Sequence of chain 1.A:
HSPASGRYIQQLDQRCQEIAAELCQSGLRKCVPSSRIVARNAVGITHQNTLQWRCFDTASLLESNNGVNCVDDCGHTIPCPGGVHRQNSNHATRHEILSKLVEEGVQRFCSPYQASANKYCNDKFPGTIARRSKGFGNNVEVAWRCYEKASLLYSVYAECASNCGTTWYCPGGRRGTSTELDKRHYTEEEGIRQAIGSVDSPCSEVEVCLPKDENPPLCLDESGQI

Binding-site contacts:
Ligand atom C1 contacts residue TYR203 of chain 1.A at 4.4 Å (hydrophobic).
Ligand atom C4 contacts residue LYS200 of chain 1.A at 3.3 Å.
Ligand atom C10 contacts residue LYS200 of chain 1.A at 3.3 Å.
Ligand atom O8 contacts residue THR204 of chain 1.A at 4.3 Å.
Ligand atom C6 contacts residue TYR203 of chain 1.A at 4.2 Å (hydrophobic).
Ligand atom O10 contacts residue TYR203 of chain 1.A at 3.7 Å.
Ligand atom C9 contacts residue TYR203 of chain 1.A at 4.1 Å (hydrophobic).
Ligand atom C5 contacts residue HIS202 of chain 1.A at 3.4 Å.
Ligand atom C5 contacts residue LYS200 of chain 1.A at 3.9 Å.
Ligand atom N5 contacts residue TYR203 of chain 1.A at 4.0 Å.
Ligand atom C4 contacts residue HIS202 of chain 1.A at 3.4 Å.
Ligand atom O1B contacts residue HIS202 of chain 1.A at 4.2 Å.
Ligand atom C1 contacts residue THR204 of chain 1.A at 3.5 Å.
Ligand atom O10 contacts residue ARG201 of chain 1.A at 3.7 Å.
Ligand atom C7 contacts residue HIS202 of chain 1.A at 4.2 Å.
Ligand atom C11 contacts residue LYS200 of chain 1.A at 4.0 Å.
Ligand atom O1A contacts residue THR204 of chain 1.A at 2.7 Å (h-bond).
Ligand atom C8 contacts residue TYR203 of chain 1.A at 4.1 Å (hydrophobic).
Ligand atom C6 contacts residue HIS202 of chain 1.A at 3.4 Å.
Ligand atom O4 contacts residue HIS202 of chain 1.A at 4.0 Å.
Ligand atom O6 contacts residue THR204 of chain 1.A at 3.8 Å.
Ligand atom N5 contacts residue LYS200 of chain 1.A at 3.2 Å (salt-bridge).
Ligand atom C10 contacts residue HIS202 of chain 1.A at 3.8 Å.
Ligand atom O4 contacts residue LYS200 of chain 1.A at 2.6 Å (salt-bridge).
Ligand atom O1A contacts residue HIS202 of chain 1.A at 3.2 Å (h-bond).
Ligand atom N5 contacts residue HIS202 of chain 1.A at 2.7 Å (h-bond).
Ligand atom O1B contacts residue TYR203 of chain 1.A at 3.6 Å.
Ligand atom O10 contacts residue HIS202 of chain 1.A at 4.0 Å.
Ligand atom C3 contacts residue HIS202 of chain 1.A at 3.9 Å.
Ligand atom C7 contacts residue TYR203 of chain 1.A at 3.7 Å (hydrophobic).
Ligand atom O1A contacts residue ARG162 of chain 1.A at 4.3 Å.
Ligand atom O10 contacts residue LYS200 of chain 1.A at 3.4 Å (salt-bridge).
Ligand atom C1 contacts residue HIS202 of chain 1.A at 3.9 Å.
Ligand atom O1B contacts residue THR204 of chain 1.A at 2.8 Å (h-bond).
Ligand atom O8 contacts residue TYR203 of chain 1.A at 3.9 Å.
Ligand atom C10 contacts residue TYR203 of chain 1.A at 4.1 Å (hydrophobic).

The small molecule below binds the protein below.
Small molecule (SMILES): CC(=O)N[C@@H]1[C@@H](O[C@@H]2O[C@H](CO)[C@H](O)[C@H](O[C@]3(C(=O)O)C[C@H](O)[C@@H](NC(C)=O)[C@H]([C@H](O)[C@H](O)CO)O3)[C@H]2O)[C@H](O)[C@@H](CO)O[C@H]1O